This protein binds this small molecule.
Small molecule (SMILES): CC(=O)N[C@@H]1[C@@H](O)[C@H](O)[C@@H](CO)O[C@H]1O

Sequence of chain 46.G:
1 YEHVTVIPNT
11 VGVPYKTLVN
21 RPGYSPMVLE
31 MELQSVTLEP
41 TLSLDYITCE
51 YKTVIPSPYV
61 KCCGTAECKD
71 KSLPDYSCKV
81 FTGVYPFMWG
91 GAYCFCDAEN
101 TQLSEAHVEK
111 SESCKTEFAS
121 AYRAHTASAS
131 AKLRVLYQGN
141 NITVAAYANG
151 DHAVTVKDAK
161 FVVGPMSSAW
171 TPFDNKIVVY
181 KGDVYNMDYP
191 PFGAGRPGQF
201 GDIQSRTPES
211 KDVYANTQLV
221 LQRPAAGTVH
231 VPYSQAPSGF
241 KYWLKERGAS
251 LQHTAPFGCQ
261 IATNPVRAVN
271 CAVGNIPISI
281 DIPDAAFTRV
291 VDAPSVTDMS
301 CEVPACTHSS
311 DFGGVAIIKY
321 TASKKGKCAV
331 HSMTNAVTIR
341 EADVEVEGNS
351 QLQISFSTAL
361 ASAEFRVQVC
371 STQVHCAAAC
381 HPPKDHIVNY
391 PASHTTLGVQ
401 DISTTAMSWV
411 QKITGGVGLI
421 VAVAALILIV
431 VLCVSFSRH

Binding-site contacts:
Ligand atom C1 contacts residue ASN259 of chain 46.H at 1.4 Å.
Ligand atom C3 contacts residue ASN259 of chain 46.H at 3.8 Å.
Ligand atom O7 contacts residue ASN259 of chain 46.H at 2.9 Å (h-bond).
Ligand atom O5 contacts residue ASN259 of chain 46.H at 2.3 Å (h-bond).
Ligand atom C7 contacts residue ASN259 of chain 46.H at 3.1 Å.
Ligand atom N2 contacts residue ASN259 of chain 46.H at 2.9 Å (h-bond).
Ligand atom O5 contacts residue THR116 of chain 46.G at 3.9 Å.
Ligand atom C4 contacts residue ASN259 of chain 46.H at 4.2 Å.
Ligand atom O6 contacts residue LYS115 of chain 46.G at 4.2 Å.
Ligand atom C6 contacts residue LYS115 of chain 46.G at 4.1 Å.
Ligand atom C6 contacts residue THR116 of chain 46.G at 3.8 Å.
Ligand atom O7 contacts residue LYS181 of chain 46.G at 4.2 Å.
Ligand atom C5 contacts residue THR116 of chain 46.G at 4.5 Å.
Ligand atom O6 contacts residue THR116 of chain 46.G at 3.3 Å.
Ligand atom C5 contacts residue ASN259 of chain 46.H at 3.6 Å.
Ligand atom C2 contacts residue ASN259 of chain 46.H at 2.4 Å.
Ligand atom C8 contacts residue ASN259 of chain 46.H at 4.4 Å.

Sequence of chain 46.H:
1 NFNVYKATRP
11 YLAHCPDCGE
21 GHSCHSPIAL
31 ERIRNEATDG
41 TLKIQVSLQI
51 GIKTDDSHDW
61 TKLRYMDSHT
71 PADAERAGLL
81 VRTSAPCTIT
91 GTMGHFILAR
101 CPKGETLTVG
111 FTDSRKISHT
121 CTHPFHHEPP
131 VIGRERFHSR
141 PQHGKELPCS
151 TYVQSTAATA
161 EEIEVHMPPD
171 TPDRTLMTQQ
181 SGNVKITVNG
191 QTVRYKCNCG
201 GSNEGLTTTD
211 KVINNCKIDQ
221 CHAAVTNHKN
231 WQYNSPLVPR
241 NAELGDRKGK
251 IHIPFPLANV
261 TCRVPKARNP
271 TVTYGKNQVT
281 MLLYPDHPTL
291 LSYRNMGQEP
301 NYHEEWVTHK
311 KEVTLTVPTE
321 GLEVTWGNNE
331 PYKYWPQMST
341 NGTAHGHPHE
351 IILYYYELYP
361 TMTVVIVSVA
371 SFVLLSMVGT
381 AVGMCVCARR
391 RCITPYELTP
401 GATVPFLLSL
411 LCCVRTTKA